The protein below binds the small molecule below.
Small molecule (SMILES): O=P(O)(O)OC[C@H]1O[C@](O)(COP(=O)(O)O)[C@@H](O)[C@@H]1O

Sequence of chain 1.D:
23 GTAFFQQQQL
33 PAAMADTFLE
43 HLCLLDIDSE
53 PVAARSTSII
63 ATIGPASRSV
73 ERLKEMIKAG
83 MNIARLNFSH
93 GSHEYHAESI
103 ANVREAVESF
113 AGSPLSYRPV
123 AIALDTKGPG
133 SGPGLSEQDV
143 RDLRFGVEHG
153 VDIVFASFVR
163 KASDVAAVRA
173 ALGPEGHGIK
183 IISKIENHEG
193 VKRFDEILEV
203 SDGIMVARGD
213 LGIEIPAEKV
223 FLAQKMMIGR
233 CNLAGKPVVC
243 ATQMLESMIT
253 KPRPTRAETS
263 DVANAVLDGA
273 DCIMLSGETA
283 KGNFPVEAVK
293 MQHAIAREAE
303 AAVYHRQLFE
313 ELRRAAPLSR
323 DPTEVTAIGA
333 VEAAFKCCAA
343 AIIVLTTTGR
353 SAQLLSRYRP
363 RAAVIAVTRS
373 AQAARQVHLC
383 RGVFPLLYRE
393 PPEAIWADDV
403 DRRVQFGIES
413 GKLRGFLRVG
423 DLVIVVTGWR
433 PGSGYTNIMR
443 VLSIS

Binding-site contacts:
Ligand atom O4 contacts residue ARG432 of chain 1.D at 3.8 Å.
Ligand atom O5P contacts residue SER353 of chain 1.D at 3.7 Å.
Ligand atom O4P contacts residue THR348 of chain 1.D at 3.6 Å (h-bond).
Ligand atom C6 contacts residue THR438 of chain 1.D at 3.5 Å.
Ligand atom O4 contacts residue THR438 of chain 1.D at 3.5 Å (h-bond).
Ligand atom O2 contacts residue GLY430 of chain 1.D at 3.6 Å (h-bond).
Ligand atom O1P contacts residue GLY434 of chain 1.D at 2.9 Å (h-bond).
Ligand atom O6 contacts residue THR348 of chain 1.D at 3.5 Å.
Ligand atom O4P contacts residue THR349 of chain 1.D at 3.2 Å (h-bond).
Ligand atom P1 contacts residue ARG405 of chain 1.D at 3.6 Å.
Ligand atom P2 contacts residue THR349 of chain 1.D at 3.7 Å.
Ligand atom C3 contacts residue ARG432 of chain 1.D at 3.3 Å.
Ligand atom C6 contacts residue SER353 of chain 1.D at 3.8 Å.
Ligand atom O6P contacts residue SER353 of chain 1.D at 2.6 Å (h-bond).
Ligand atom O1 contacts residue PRO433 of chain 1.D at 3.8 Å.
Ligand atom O4P contacts residue SER435 of chain 1.D at 3.0 Å (h-bond).
Ligand atom O6 contacts residue THR349 of chain 1.D at 3.0 Å (h-bond).
Ligand atom P2 contacts residue THR348 of chain 1.D at 3.5 Å.
Ligand atom P2 contacts residue SER435 of chain 1.D at 3.7 Å.
Ligand atom C4 contacts residue GLY434 of chain 1.D at 3.2 Å.
Ligand atom O5P contacts residue GLY436 of chain 1.D at 2.9 Å (h-bond).
Ligand atom P2 contacts residue SER353 of chain 1.D at 3.6 Å.
Ligand atom O3 contacts residue GLY430 of chain 1.D at 3.1 Å.
Ligand atom O2P contacts residue ARG405 of chain 1.D at 2.6 Å (salt-bridge).
Ligand atom O6P contacts residue THR348 of chain 1.D at 2.6 Å (h-bond).
Ligand atom O3 contacts residue ARG432 of chain 1.D at 2.8 Å (salt-bridge).
Ligand atom O5P contacts residue SER435 of chain 1.D at 3.3 Å (h-bond).
Ligand atom O1P contacts residue PRO433 of chain 1.D at 3.7 Å.
Ligand atom O3P contacts residue TRP398 of chain 1.D at 2.8 Å (h-bond).
Ligand atom C5 contacts residue GLY434 of chain 1.D at 3.3 Å.
Ligand atom O1 contacts residue GLY434 of chain 1.D at 3.8 Å.
Ligand atom O3P contacts residue ARG405 of chain 1.D at 2.9 Å (salt-bridge).
Ligand atom O4 contacts residue TYR437 of chain 1.D at 2.8 Å (h-bond).
Ligand atom O4 contacts residue GLY434 of chain 1.D at 2.5 Å (h-bond).
Ligand atom C3 contacts residue GLY434 of chain 1.D at 3.5 Å.
Ligand atom O4 contacts residue GLY436 of chain 1.D at 3.8 Å.
Ligand atom O4P contacts residue THR350 of chain 1.D at 2.8 Å (h-bond).
Ligand atom O5 contacts residue LEU347 of chain 1.D at 3.8 Å.
Ligand atom O2 contacts residue LEU347 of chain 1.D at 3.5 Å.
Ligand atom O6P contacts residue ARG352 of chain 1.D at 3.8 Å.